A small-molecule ligand and the protein it binds are described below.
Small molecule (SMILES): OC[C@H]1O[C@H](O)[C@H](F)[C@@H](O)[C@@H]1O

Binding-site contacts:
Ligand atom C1 contacts residue GLU355 of chain 1.B at 1.6 Å.
Ligand atom C2 contacts residue GLU167 of chain 1.B at 3.8 Å.
Ligand atom C4 contacts residue TRP410 of chain 1.B at 3.7 Å (hydrophobic).
Ligand atom C5 contacts residue GLU355 of chain 1.B at 3.5 Å.
Ligand atom F2 contacts residue GLU355 of chain 1.B at 2.7 Å.
Ligand atom O4 contacts residue TRP402 of chain 1.B at 3.3 Å.
Ligand atom C6 contacts residue TRP402 of chain 1.B at 4.0 Å (hydrophobic).
Ligand atom O6 contacts residue TRP328 of chain 1.B at 3.6 Å.
Ligand atom C4 contacts residue TRP402 of chain 1.B at 3.9 Å (hydrophobic).
Ligand atom C1 contacts residue TYR297 of chain 1.B at 3.2 Å (hydrophobic).
Ligand atom C4 contacts residue GLN21 of chain 1.B at 4.0 Å.
Ligand atom C6 contacts residue GLU409 of chain 1.B at 3.5 Å.
Ligand atom O6 contacts residue GLU409 of chain 1.B at 2.7 Å (salt-bridge).
Ligand atom C3 contacts residue TRP410 of chain 1.B at 3.9 Å (hydrophobic).
Ligand atom O4 contacts residue GLU409 of chain 1.B at 2.8 Å (salt-bridge).
Ligand atom O4 contacts residue GLN21 of chain 1.B at 2.9 Å (h-bond).
Ligand atom O5 contacts residue TYR297 of chain 1.B at 3.0 Å (h-bond).
Ligand atom O3 contacts residue TRP410 of chain 1.B at 3.0 Å (h-bond).
Ligand atom C3 contacts residue HIS122 of chain 1.B at 3.8 Å.
Ligand atom O4 contacts residue TRP410 of chain 1.B at 3.6 Å (h-bond).
Ligand atom O3 contacts residue TRP402 of chain 1.B at 3.8 Å.
Ligand atom C6 contacts residue PHE418 of chain 1.B at 4.0 Å (hydrophobic).
Ligand atom O3 contacts residue HIS122 of chain 1.B at 2.9 Å (h-bond).
Ligand atom O5 contacts residue GLU355 of chain 1.B at 2.7 Å (salt-bridge).
Ligand atom C5 contacts residue TYR297 of chain 1.B at 3.3 Å (hydrophobic).
Ligand atom C4 contacts residue GLU409 of chain 1.B at 3.9 Å.
Ligand atom F2 contacts residue ASN166 of chain 1.B at 3.0 Å.
Ligand atom F2 contacts residue HIS122 of chain 1.B at 3.1 Å.
Ligand atom C3 contacts residue TRP402 of chain 1.B at 3.6 Å (hydrophobic).
Ligand atom O3 contacts residue GLN21 of chain 1.B at 2.8 Å (h-bond).
Ligand atom C3 contacts residue GLU355 of chain 1.B at 3.4 Å.
Ligand atom C6 contacts residue TYR297 of chain 1.B at 3.9 Å (hydrophobic).
Ligand atom F2 contacts residue ASN295 of chain 1.B at 3.9 Å.
Ligand atom C1 contacts residue GLU167 of chain 1.B at 3.4 Å.
Ligand atom C1 contacts residue ASN295 of chain 1.B at 4.0 Å.
Ligand atom C3 contacts residue GLN21 of chain 1.B at 3.8 Å.
Ligand atom C2 contacts residue GLU355 of chain 1.B at 2.6 Å.
Ligand atom C5 contacts residue TRP402 of chain 1.B at 3.7 Å (hydrophobic).
Ligand atom C2 contacts residue HIS122 of chain 1.B at 3.9 Å.
Ligand atom F2 contacts residue GLU167 of chain 1.B at 3.7 Å.

Sequence of chain 1.B:
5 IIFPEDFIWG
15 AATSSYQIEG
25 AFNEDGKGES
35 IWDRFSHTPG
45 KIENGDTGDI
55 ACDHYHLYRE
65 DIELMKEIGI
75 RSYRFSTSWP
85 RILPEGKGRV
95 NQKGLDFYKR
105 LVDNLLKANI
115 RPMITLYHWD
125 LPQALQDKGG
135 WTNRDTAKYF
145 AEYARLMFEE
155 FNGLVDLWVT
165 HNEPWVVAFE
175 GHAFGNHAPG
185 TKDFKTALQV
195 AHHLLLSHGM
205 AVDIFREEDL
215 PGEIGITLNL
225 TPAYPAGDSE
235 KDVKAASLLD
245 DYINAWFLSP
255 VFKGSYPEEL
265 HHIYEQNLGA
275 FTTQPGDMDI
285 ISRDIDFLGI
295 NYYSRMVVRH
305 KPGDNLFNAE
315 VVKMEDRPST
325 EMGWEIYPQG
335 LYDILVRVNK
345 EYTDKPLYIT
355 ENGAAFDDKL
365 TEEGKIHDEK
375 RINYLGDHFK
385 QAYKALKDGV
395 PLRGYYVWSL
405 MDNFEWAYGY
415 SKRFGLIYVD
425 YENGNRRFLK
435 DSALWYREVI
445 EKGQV